Sequence of chain 1.C:
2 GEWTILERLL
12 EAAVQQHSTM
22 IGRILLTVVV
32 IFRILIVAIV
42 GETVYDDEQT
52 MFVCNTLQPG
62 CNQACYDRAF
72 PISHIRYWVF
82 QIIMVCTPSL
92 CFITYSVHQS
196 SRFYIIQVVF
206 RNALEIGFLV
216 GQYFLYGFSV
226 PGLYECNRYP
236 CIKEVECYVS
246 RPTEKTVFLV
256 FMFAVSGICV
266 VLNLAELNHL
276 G

Sequence of chain 1.B:
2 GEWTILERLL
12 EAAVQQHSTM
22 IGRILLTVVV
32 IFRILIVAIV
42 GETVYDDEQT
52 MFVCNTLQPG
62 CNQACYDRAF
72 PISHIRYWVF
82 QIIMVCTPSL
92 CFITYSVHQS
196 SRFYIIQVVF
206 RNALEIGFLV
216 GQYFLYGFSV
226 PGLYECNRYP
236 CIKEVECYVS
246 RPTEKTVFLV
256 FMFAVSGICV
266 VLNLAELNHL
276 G

This small molecule binds to this protein.
Small molecule (SMILES): CCCCCCCCCCC(CCCCCCCCCC)(CO[C@@H]1O[C@H](CO)[C@@H](O[C@H]2O[C@H](CO)[C@@H](O)[C@H](O)[C@H]2O)[C@H](O)[C@H]1O)CO[C@@H]1O[C@H](CO)[C@@H](O[C@H]2O[C@H](CO)[C@@H](O)[C@H](O)[C@H]2O)[C@H](O)[C@H]1O

Binding-site contacts:
Ligand atom C1 contacts residue VAL98 of chain 1.B at 4.4 Å (hydrophobic).
Ligand atom O1 contacts residue GLN16 of chain 1.C at 4.1 Å.
Ligand atom CAA contacts residue VAL31 of chain 1.C at 4.3 Å (hydrophobic).
Ligand atom CBQ contacts residue VAL15 of chain 1.C at 3.5 Å (hydrophobic).
Ligand atom O5 contacts residue GLN17 of chain 1.C at 4.3 Å.
Ligand atom CBF contacts residue GLU12 of chain 1.C at 4.4 Å.
Ligand atom O5 contacts residue VAL98 of chain 1.B at 4.1 Å.
Ligand atom CBG contacts residue ARG24 of chain 1.C at 4.2 Å.
Ligand atom CBK contacts residue VAL15 of chain 1.C at 3.7 Å (hydrophobic).
Ligand atom CBD contacts residue LEU10 of chain 1.B at 4.3 Å (hydrophobic).
Ligand atom CAB contacts residue VAL31 of chain 1.C at 4.3 Å (hydrophobic).
Ligand atom CBC contacts residue THR28 of chain 1.C at 4.1 Å.
Ligand atom CBE contacts residue LEU27 of chain 1.C at 4.1 Å (hydrophobic).
Ligand atom C5 contacts residue GLN17 of chain 1.C at 4.3 Å.
Ligand atom CAY contacts residue THR28 of chain 1.C at 3.6 Å.
Ligand atom O6 contacts residue GLN17 of chain 1.C at 4.3 Å.
Ligand atom C2 contacts residue GLN16 of chain 1.C at 3.4 Å.
Ligand atom CBR contacts residue ILE94 of chain 1.B at 4.3 Å (hydrophobic).
Ligand atom C6 contacts residue GLN17 of chain 1.C at 3.4 Å.
Ligand atom CAA contacts residue ILE32 of chain 1.C at 4.2 Å (hydrophobic).
Ligand atom O1 contacts residue VAL15 of chain 1.C at 4.1 Å.
Ligand atom C6 contacts residue HIS18 of chain 1.C at 4.2 Å.
Ligand atom CAA contacts residue LEU10 of chain 1.B at 4.2 Å (hydrophobic).
Ligand atom O3 contacts residue GLN16 of chain 1.C at 4.2 Å.
Ligand atom O5 contacts residue VAL15 of chain 1.C at 4.3 Å.
Ligand atom CBC contacts residue THR95 of chain 1.B at 4.2 Å.
Ligand atom O6 contacts residue HIS18 of chain 1.C at 4.1 Å.
Ligand atom CAW contacts residue VAL31 of chain 1.C at 3.8 Å (hydrophobic).
Ligand atom CAB contacts residue ILE6 of chain 1.B at 3.9 Å (hydrophobic).
Ligand atom OAI contacts residue HIS18 of chain 1.C at 3.2 Å.
Ligand atom CBM contacts residue HIS18 of chain 1.C at 3.6 Å.
Ligand atom CAX contacts residue GLU8 of chain 1.C at 4.3 Å.
Ligand atom CCC contacts residue HIS18 of chain 1.C at 4.4 Å.
Ligand atom CBT contacts residue GLN16 of chain 1.C at 3.8 Å.
Ligand atom O2 contacts residue GLN16 of chain 1.C at 2.9 Å (h-bond).
Ligand atom CBS contacts residue VAL98 of chain 1.B at 4.2 Å (hydrophobic).
Ligand atom CAZ contacts residue VAL31 of chain 1.C at 4.3 Å (hydrophobic).
Ligand atom C1 contacts residue GLN16 of chain 1.C at 4.4 Å.
Ligand atom OBY contacts residue HIS18 of chain 1.C at 4.3 Å.
Ligand atom CBL contacts residue ILE94 of chain 1.B at 4.0 Å (hydrophobic).